A protein and the small-molecule ligand that binds it are described below.
Small molecule (SMILES): O=C1N2C=C(c3ccc(O)cc3)N=C(Cc3ccccc3)C2=N[C@@]1(Cc1ccc(O)cc1)OO

Sequence of chain 1.A:
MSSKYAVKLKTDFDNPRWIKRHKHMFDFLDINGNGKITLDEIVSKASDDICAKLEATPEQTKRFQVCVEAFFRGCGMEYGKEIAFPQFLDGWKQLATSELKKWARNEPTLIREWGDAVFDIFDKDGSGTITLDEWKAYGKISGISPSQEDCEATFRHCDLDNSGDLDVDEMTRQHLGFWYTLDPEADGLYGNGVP

Binding-site contacts:
Ligand atom C14 contacts residue HIS175 of chain 1.A at 3.1 Å.
Ligand atom C29 contacts residue ILE50 of chain 1.A at 3.6 Å (hydrophobic).
Ligand atom O25 contacts residue HIS22 of chain 1.A at 3.0 Å (h-bond).
Ligand atom O18 contacts residue HIS175 of chain 1.A at 3.2 Å.
Ligand atom C19 contacts residue MET25 of chain 1.A at 3.7 Å (hydrophobic).
Ligand atom C23 contacts residue HIS22 of chain 1.A at 3.7 Å.
Ligand atom C28 contacts residue TYR138 of chain 1.A at 3.6 Å (hydrophobic).
Ligand atom O34 contacts residue ILE144 of chain 1.A at 3.5 Å.
Ligand atom C10 contacts residue TYR138 of chain 1.A at 3.4 Å (hydrophobic).
Ligand atom C15 contacts residue GLY115 of chain 1.A at 3.5 Å.
Ligand atom C16 contacts residue HIS175 of chain 1.A at 3.5 Å.
Ligand atom O25 contacts residue PHE88 of chain 1.A at 3.4 Å.
Ligand atom C9 contacts residue TYR138 of chain 1.A at 3.8 Å (hydrophobic).
Ligand atom O33 contacts residue TYR190 of chain 1.A at 3.5 Å (h-bond).
Ligand atom O17 contacts residue MET171 of chain 1.A at 3.5 Å.
Ligand atom C11 contacts residue HIS175 of chain 1.A at 3.6 Å.
Ligand atom C13 contacts residue HIS175 of chain 1.A at 3.3 Å.
Ligand atom O25 contacts residue MET25 of chain 1.A at 3.5 Å.
Ligand atom N1 contacts residue TYR138 of chain 1.A at 2.7 Å (h-bond).
Ligand atom C12 contacts residue HIS175 of chain 1.A at 3.5 Å.
Ligand atom C22 contacts residue MET25 of chain 1.A at 3.3 Å (hydrophobic).
Ligand atom O34 contacts residue TYR190 of chain 1.A at 2.3 Å (h-bond).
Ligand atom O18 contacts residue TYR190 of chain 1.A at 3.7 Å.
Ligand atom C28 contacts residue ILE50 of chain 1.A at 3.6 Å (hydrophobic).
Ligand atom O25 contacts residue TRP92 of chain 1.A at 3.3 Å (h-bond).
Ligand atom C2 contacts residue TYR138 of chain 1.A at 3.5 Å (hydrophobic).
Ligand atom O33 contacts residue TYR138 of chain 1.A at 3.5 Å.
Ligand atom C14 contacts residue GLY115 of chain 1.A at 3.5 Å.
Ligand atom C23 contacts residue MET25 of chain 1.A at 3.6 Å (hydrophobic).
Ligand atom C21 contacts residue MET25 of chain 1.A at 3.5 Å (hydrophobic).
Ligand atom O17 contacts residue HIS175 of chain 1.A at 3.5 Å (h-bond).
Ligand atom O17 contacts residue GLY115 of chain 1.A at 3.4 Å.
Ligand atom C13 contacts residue MET171 of chain 1.A at 3.8 Å (hydrophobic).
Ligand atom C15 contacts residue HIS175 of chain 1.A at 3.2 Å.
Ligand atom C22 contacts residue TRP92 of chain 1.A at 3.4 Å (hydrophobic).
Ligand atom C24 contacts residue TRP179 of chain 1.A at 3.6 Å (hydrophobic).
Ligand atom C23 contacts residue TRP179 of chain 1.A at 3.7 Å (hydrophobic).
Ligand atom N7 contacts residue MET25 of chain 1.A at 3.6 Å.
Ligand atom O18 contacts residue TRP179 of chain 1.A at 3.4 Å (h-bond).
Ligand atom C23 contacts residue TRP92 of chain 1.A at 3.3 Å (hydrophobic).